Binding-site contacts:
Ligand atom C8 contacts residue GLY98 of chain 1.A at 3.7 Å.
Ligand atom C11 contacts residue PHE134 of chain 1.A at 3.5 Å (hydrophobic).
Ligand atom O4 contacts residue HIS141 of chain 1.A at 3.6 Å.
Ligand atom N1 contacts residue GLN51 of chain 1.A at 3.4 Å (h-bond).
Ligand atom C12 contacts residue GLY98 of chain 1.A at 3.7 Å.
Ligand atom C22 contacts residue TRP96 of chain 1.A at 3.5 Å (hydrophobic).
Ligand atom O2 contacts residue GLU142 of chain 1.A at 2.5 Å (salt-bridge).
Ligand atom O4 contacts residue LEU100 of chain 1.A at 2.9 Å (h-bond).
Ligand atom C3 contacts residue CD1 of chain 1.C at 2.9 Å.
Ligand atom O20 contacts residue GLY98 of chain 1.A at 2.6 Å (h-bond).
Ligand atom C3 contacts residue HIS141 of chain 1.A at 3.7 Å.
Ligand atom C3 contacts residue GLY46 of chain 1.A at 3.6 Å.
Ligand atom C10 contacts residue GLU97 of chain 1.A at 3.7 Å.
Ligand atom N14 contacts residue GLY98 of chain 1.A at 3.0 Å (h-bond).
Ligand atom N1 contacts residue CD1 of chain 1.C at 3.0 Å.
Ligand atom O2 contacts residue GLN51 of chain 1.A at 2.6 Å (h-bond).
Ligand atom N1 contacts residue GLY46 of chain 1.A at 3.3 Å (h-bond).
Ligand atom O13 contacts residue VAL45 of chain 1.A at 2.7 Å (h-bond).
Ligand atom C5 contacts residue LEU100 of chain 1.A at 3.7 Å (hydrophobic).
Ligand atom C19 contacts residue GLY98 of chain 1.A at 3.8 Å.
Ligand atom C26 contacts residue TRP96 of chain 1.A at 3.1 Å (hydrophobic).
Ligand atom C8 contacts residue HIS141 of chain 1.A at 3.7 Å.
Ligand atom C18 contacts residue HIS43 of chain 1.A at 3.6 Å.
Ligand atom C10 contacts residue ARG137 of chain 1.A at 3.8 Å.
Ligand atom C6 contacts residue GLY98 of chain 1.A at 3.3 Å.
Ligand atom C7 contacts residue GLU142 of chain 1.A at 3.5 Å.
Ligand atom C5 contacts residue GLY46 of chain 1.A at 3.2 Å.
Ligand atom C3 contacts residue GLN51 of chain 1.A at 3.7 Å.
Ligand atom O13 contacts residue GLY44 of chain 1.A at 3.1 Å.
Ligand atom C17 contacts residue ARG106 of chain 1.A at 3.5 Å.
Ligand atom O2 contacts residue HIS141 of chain 1.A at 3.4 Å.
Ligand atom N1 contacts residue GLU142 of chain 1.A at 2.6 Å (salt-bridge).
Ligand atom C3 contacts residue GLU142 of chain 1.A at 3.8 Å.
Ligand atom O4 contacts residue CD1 of chain 1.C at 2.4 Å.
Ligand atom O2 contacts residue HIS145 of chain 1.A at 3.2 Å (h-bond).
Ligand atom O2 contacts residue CD1 of chain 1.C at 2.5 Å.
Ligand atom O4 contacts residue CYS99 of chain 1.A at 3.4 Å.
Ligand atom N1 contacts residue HIS141 of chain 1.A at 3.6 Å.
Ligand atom O20 contacts residue GLU97 of chain 1.A at 3.4 Å.
Ligand atom O4 contacts residue GLN51 of chain 1.A at 3.2 Å (h-bond).

Sequence of chain 1.A:
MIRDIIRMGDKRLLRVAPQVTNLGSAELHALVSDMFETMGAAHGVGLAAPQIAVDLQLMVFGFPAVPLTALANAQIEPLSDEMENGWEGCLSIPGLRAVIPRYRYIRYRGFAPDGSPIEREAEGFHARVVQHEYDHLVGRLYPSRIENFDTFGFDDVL

This small molecule binds to this protein.
Small molecule (SMILES): CCCCC[C@H](CC(=O)NO)C(=O)N[C@H](C(=O)N1CCC[C@H]1CO)C(C)C